This small molecule binds to this protein.
Small molecule (SMILES): O=C(O)c1[nH]c(=O)[nH]c(=O)c1F

Binding-site contacts:
Ligand atom F5 contacts residue ASN46 of chain 1.A at 3.0 Å.
Ligand atom N1 contacts residue ASP227 of chain 1.A at 4.1 Å.
Ligand atom C41 contacts residue ASN46 of chain 1.A at 3.9 Å.
Ligand atom N1 contacts residue ZN1 of chain 1.D at 4.0 Å.
Ligand atom O6 contacts residue ZN1 of chain 1.D at 2.4 Å.
Ligand atom O6 contacts residue HIS131 of chain 1.A at 3.0 Å (h-bond).
Ligand atom O2 contacts residue ARG202 of chain 1.A at 3.0 Å (salt-bridge).
Ligand atom C6 contacts residue ARG202 of chain 1.A at 3.7 Å.
Ligand atom O41 contacts residue ARG16 of chain 1.A at 2.9 Å (salt-bridge).
Ligand atom N3 contacts residue ALA229 of chain 1.A at 3.9 Å.
Ligand atom O41 contacts residue HIS14 of chain 1.A at 3.4 Å.
Ligand atom O2 contacts residue GLY244 of chain 1.A at 3.2 Å (h-bond).
Ligand atom O41 contacts residue ASN46 of chain 1.A at 2.8 Å (h-bond).
Ligand atom F5 contacts residue ZN1 of chain 1.C at 4.0 Å.
Ligand atom C41 contacts residue PRO243 of chain 1.A at 3.9 Å (hydrophobic).
Ligand atom C4 contacts residue PRO243 of chain 1.A at 3.9 Å (hydrophobic).
Ligand atom N3 contacts residue GLY244 of chain 1.A at 3.9 Å.
Ligand atom N1 contacts residue ARG202 of chain 1.A at 2.8 Å (salt-bridge).
Ligand atom N3 contacts residue PRO243 of chain 1.A at 3.0 Å (h-bond).
Ligand atom F5 contacts residue HIS14 of chain 1.A at 3.5 Å.
Ligand atom C6 contacts residue HIS131 of chain 1.A at 4.1 Å.
Ligand atom C41 contacts residue ARG16 of chain 1.A at 3.4 Å.
Ligand atom O6 contacts residue KCX97 of chain 1.A at 3.8 Å.
Ligand atom O2 contacts residue VAL201 of chain 1.A at 3.5 Å.
Ligand atom C2 contacts residue GLY244 of chain 1.A at 4.0 Å.
Ligand atom O6 contacts residue ARG202 of chain 1.A at 3.8 Å.
Ligand atom O42 contacts residue HIS231 of chain 1.A at 2.9 Å (h-bond).
Ligand atom C5 contacts residue HIS14 of chain 1.A at 4.1 Å.
Ligand atom C6 contacts residue ZN1 of chain 1.D at 3.3 Å.
Ligand atom O42 contacts residue ALA229 of chain 1.A at 3.7 Å.
Ligand atom F5 contacts residue KCX97 of chain 1.A at 3.8 Å.
Ligand atom C5 contacts residue ASN46 of chain 1.A at 4.1 Å.
Ligand atom F5 contacts residue TYR99 of chain 1.A at 3.7 Å.
Ligand atom C5 contacts residue ZN1 of chain 1.C at 4.1 Å.
Ligand atom C2 contacts residue PRO243 of chain 1.A at 3.5 Å (hydrophobic).
Ligand atom C2 contacts residue ARG202 of chain 1.A at 3.5 Å.
Ligand atom O42 contacts residue PRO243 of chain 1.A at 3.1 Å (h-bond).
Ligand atom O2 contacts residue PRO243 of chain 1.A at 3.3 Å.
Ligand atom O42 contacts residue ARG16 of chain 1.A at 2.7 Å (salt-bridge).
Ligand atom C41 contacts residue ALA229 of chain 1.A at 4.0 Å (hydrophobic).

Sequence of chain 1.A:
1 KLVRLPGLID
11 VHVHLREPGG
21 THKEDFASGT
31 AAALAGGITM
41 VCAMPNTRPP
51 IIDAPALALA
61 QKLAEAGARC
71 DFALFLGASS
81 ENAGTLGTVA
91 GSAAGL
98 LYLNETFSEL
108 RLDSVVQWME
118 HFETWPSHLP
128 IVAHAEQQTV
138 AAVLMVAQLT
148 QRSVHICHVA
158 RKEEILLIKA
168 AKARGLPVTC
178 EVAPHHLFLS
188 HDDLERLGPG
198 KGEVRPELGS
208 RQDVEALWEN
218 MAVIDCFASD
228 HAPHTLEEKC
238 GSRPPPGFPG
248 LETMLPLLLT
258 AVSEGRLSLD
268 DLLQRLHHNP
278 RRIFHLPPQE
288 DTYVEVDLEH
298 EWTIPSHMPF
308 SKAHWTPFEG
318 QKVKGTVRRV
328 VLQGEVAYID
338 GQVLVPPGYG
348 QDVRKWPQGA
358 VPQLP